Binding-site contacts:
Ligand atom C5 contacts residue ASP148 of chain 1.A at 3.6 Å.
Ligand atom O1 contacts residue LYS37 of chain 1.A at 2.6 Å (salt-bridge).
Ligand atom C1 contacts residue MET83 of chain 1.A at 3.8 Å (hydrophobic).
Ligand atom O2 contacts residue LYS37 of chain 1.A at 2.9 Å (salt-bridge).
Ligand atom C9 contacts residue MET159 of chain 1.A at 3.6 Å (hydrophobic).
Ligand atom O3 contacts residue ATP1 of chain 1.C at 2.7 Å (h-bond).
Ligand atom C11 contacts residue PHE149 of chain 1.A at 3.2 Å (hydrophobic).
Ligand atom O4 contacts residue ASP148 of chain 1.A at 3.4 Å (salt-bridge).
Ligand atom C26 contacts residue ASP148 of chain 1.A at 3.5 Å.
Ligand atom C7 contacts residue ASP148 of chain 1.A at 3.7 Å.
Ligand atom O3 contacts residue ASN18 of chain 1.A at 3.5 Å (h-bond).
Ligand atom F1 contacts residue PHE149 of chain 1.A at 3.3 Å.
Ligand atom N2 contacts residue ASP148 of chain 1.A at 3.3 Å.
Ligand atom C10 contacts residue PHE149 of chain 1.A at 3.7 Å (hydrophobic).
Ligand atom N contacts residue ILE81 of chain 1.A at 3.4 Å.
Ligand atom C26 contacts residue ILE81 of chain 1.A at 3.5 Å (hydrophobic).
Ligand atom F3 contacts residue ASP148 of chain 1.A at 3.5 Å.
Ligand atom F1 contacts residue SER152 of chain 1.A at 3.5 Å.
Ligand atom I contacts residue VAL67 of chain 1.A at 3.1 Å.
Ligand atom F2 contacts residue PHE149 of chain 1.A at 3.8 Å.
Ligand atom F1 contacts residue GLY150 of chain 1.A at 3.7 Å.
Ligand atom O4 contacts residue ATP1 of chain 1.C at 3.8 Å.
Ligand atom N2 contacts residue LYS37 of chain 1.A at 3.5 Å (salt-bridge).
Ligand atom F3 contacts residue LYS37 of chain 1.A at 3.7 Å.
Ligand atom O4 contacts residue LYS37 of chain 1.A at 2.9 Å (salt-bridge).
Ligand atom C7 contacts residue LYS37 of chain 1.A at 3.4 Å.
Ligand atom C4 contacts residue ASP148 of chain 1.A at 3.7 Å.
Ligand atom F2 contacts residue LEU55 of chain 1.A at 3.0 Å.
Ligand atom O1 contacts residue ASP148 of chain 1.A at 3.5 Å (salt-bridge).
Ligand atom C12 contacts residue PHE149 of chain 1.A at 3.4 Å (hydrophobic).
Ligand atom C1 contacts residue ILE81 of chain 1.A at 3.7 Å (hydrophobic).
Ligand atom BR contacts residue ILE156 of chain 1.A at 3.4 Å.
Ligand atom O3 contacts residue GLY17 of chain 1.A at 3.0 Å (h-bond).
Ligand atom F2 contacts residue VAL151 of chain 1.A at 3.6 Å.
Ligand atom F3 contacts residue ILE81 of chain 1.A at 3.2 Å.
Ligand atom O2 contacts residue ATP1 of chain 1.C at 3.5 Å (h-bond).
Ligand atom F3 contacts residue MET83 of chain 1.A at 3.5 Å.
Ligand atom F1 contacts residue VAL151 of chain 1.A at 3.4 Å.
Ligand atom C3 contacts residue ASP148 of chain 1.A at 3.8 Å.
Ligand atom C4 contacts residue PHE149 of chain 1.A at 3.8 Å (hydrophobic).

This small molecule binds to this protein.
Small molecule (SMILES): O=C(NOC[C@@H](O)CO)c1cc(Br)c(F)c(F)c1Nc1ccc(I)cc1F

Sequence of chain 1.A:
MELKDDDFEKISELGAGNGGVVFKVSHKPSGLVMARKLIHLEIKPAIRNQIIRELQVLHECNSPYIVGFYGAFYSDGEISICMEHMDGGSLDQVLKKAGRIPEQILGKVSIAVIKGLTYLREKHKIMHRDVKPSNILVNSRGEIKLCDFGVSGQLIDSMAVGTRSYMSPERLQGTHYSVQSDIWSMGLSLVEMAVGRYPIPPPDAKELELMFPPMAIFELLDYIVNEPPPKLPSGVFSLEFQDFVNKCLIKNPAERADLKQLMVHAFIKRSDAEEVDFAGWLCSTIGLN